A protein and the small-molecule ligand that binds it are described below.
Small molecule (SMILES): O=P(O)(O)OC[C@H]1O[C@@H](O)[C@H](O)[C@@H](O)[C@@H]1O

Binding-site contacts:
Ligand atom O5 contacts residue TYR308 of chain 1.B at 4.2 Å.
Ligand atom O4 contacts residue LEU437 of chain 1.B at 4.2 Å.
Ligand atom P contacts residue SER439 of chain 1.B at 4.2 Å.
Ligand atom O3 contacts residue TRP440 of chain 1.B at 3.0 Å (h-bond).
Ligand atom O6 contacts residue TYR448 of chain 1.B at 3.4 Å (h-bond).
Ligand atom C1 contacts residue TYR308 of chain 1.B at 3.9 Å (hydrophobic).
Ligand atom O1P contacts residue TYR448 of chain 1.B at 3.6 Å.
Ligand atom C2 contacts residue GLU177 of chain 1.B at 3.4 Å.
Ligand atom O6 contacts residue TRP359 of chain 1.B at 3.6 Å.
Ligand atom O4 contacts residue GLN30 of chain 1.B at 2.9 Å (h-bond).
Ligand atom O2 contacts residue HIS131 of chain 1.B at 4.0 Å.
Ligand atom O3 contacts residue GLN30 of chain 1.B at 2.7 Å (h-bond).
Ligand atom O2P contacts residue ASN442 of chain 1.B at 2.8 Å (h-bond).
Ligand atom C4 contacts residue GLN30 of chain 1.B at 3.5 Å.
Ligand atom C3 contacts residue GLU385 of chain 1.B at 3.9 Å.
Ligand atom C4 contacts residue TRP440 of chain 1.B at 3.9 Å (hydrophobic).
Ligand atom O1 contacts residue GLU177 of chain 1.B at 3.4 Å (salt-bridge).
Ligand atom O2 contacts residue GLU385 of chain 1.B at 2.7 Å (salt-bridge).
Ligand atom C1 contacts residue GLU177 of chain 1.B at 3.9 Å.
Ligand atom C2 contacts residue TRP132 of chain 1.B at 4.1 Å (hydrophobic).
Ligand atom C4 contacts residue TRP432 of chain 1.B at 3.7 Å (hydrophobic).
Ligand atom C3 contacts residue GLN30 of chain 1.B at 3.9 Å.
Ligand atom O3 contacts residue HIS131 of chain 1.B at 3.4 Å (h-bond).
Ligand atom C1 contacts residue GLU385 of chain 1.B at 3.6 Å.
Ligand atom P contacts residue LYS446 of chain 1.B at 4.0 Å.
Ligand atom O4 contacts residue TRP432 of chain 1.B at 2.8 Å (h-bond).
Ligand atom O2 contacts residue GLU177 of chain 1.B at 2.4 Å (salt-bridge).
Ligand atom O2P contacts residue SER439 of chain 1.B at 3.8 Å.
Ligand atom C2 contacts residue GLU385 of chain 1.B at 3.6 Å.
Ligand atom O3 contacts residue TRP432 of chain 1.B at 3.2 Å.
Ligand atom P contacts residue ASN442 of chain 1.B at 4.0 Å.
Ligand atom O3P contacts residue LYS446 of chain 1.B at 2.5 Å (salt-bridge).
Ligand atom C3 contacts residue TRP432 of chain 1.B at 3.4 Å (hydrophobic).
Ligand atom P contacts residue TRP359 of chain 1.B at 4.3 Å.
Ligand atom P contacts residue TYR448 of chain 1.B at 3.6 Å.
Ligand atom O3P contacts residue TYR448 of chain 1.B at 2.8 Å (h-bond).
Ligand atom O3P contacts residue TRP359 of chain 1.B at 3.8 Å.
Ligand atom O1P contacts residue SER439 of chain 1.B at 3.3 Å.
Ligand atom C5 contacts residue TRP432 of chain 1.B at 4.0 Å (hydrophobic).
Ligand atom C3 contacts residue TRP440 of chain 1.B at 3.9 Å (hydrophobic).

Sequence of chain 1.B:
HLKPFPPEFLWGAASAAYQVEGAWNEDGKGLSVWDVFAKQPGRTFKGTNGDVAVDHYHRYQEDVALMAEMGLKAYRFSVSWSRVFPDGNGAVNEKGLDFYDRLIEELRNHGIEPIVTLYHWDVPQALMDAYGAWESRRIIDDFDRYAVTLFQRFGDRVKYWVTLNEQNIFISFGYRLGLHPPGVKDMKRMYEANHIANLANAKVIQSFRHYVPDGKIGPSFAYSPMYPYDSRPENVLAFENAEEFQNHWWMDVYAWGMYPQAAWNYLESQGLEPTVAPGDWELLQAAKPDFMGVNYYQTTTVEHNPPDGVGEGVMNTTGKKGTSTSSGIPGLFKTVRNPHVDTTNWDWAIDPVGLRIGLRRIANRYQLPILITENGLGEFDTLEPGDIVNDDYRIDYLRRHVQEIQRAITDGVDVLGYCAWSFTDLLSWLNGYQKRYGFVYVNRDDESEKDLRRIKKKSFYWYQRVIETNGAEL